Binding-site contacts:
Ligand atom PB contacts residue LYS47 of chain 1.A at 3.7 Å.
Ligand atom O5' contacts residue SER49 of chain 1.A at 3.8 Å.
Ligand atom O2A contacts residue SER49 of chain 1.A at 2.5 Å (h-bond).
Ligand atom O2A contacts residue GLY46 of chain 1.A at 3.4 Å.
Ligand atom PB contacts residue GLY44 of chain 1.A at 3.8 Å.
Ligand atom O4' contacts residue TRP16 of chain 1.A at 3.5 Å.
Ligand atom O1B contacts residue LYS47 of chain 1.A at 3.8 Å.
Ligand atom C1' contacts residue TRP16 of chain 1.A at 3.6 Å (hydrophobic).
Ligand atom O2B contacts residue ALA45 of chain 1.A at 3.3 Å (h-bond).
Ligand atom O1G contacts residue GLN76 of chain 1.A at 2.9 Å (h-bond).
Ligand atom C2 contacts residue TRP16 of chain 1.A at 3.2 Å (hydrophobic).
Ligand atom O4' contacts residue VAL23 of chain 1.A at 3.3 Å.
Ligand atom C4 contacts residue TRP16 of chain 1.A at 3.6 Å (hydrophobic).
Ligand atom O2B contacts residue LYS47 of chain 1.A at 2.8 Å (salt-bridge).
Ligand atom O2G contacts residue THR43 of chain 1.A at 3.7 Å.
Ligand atom O2A contacts residue LYS47 of chain 1.A at 3.8 Å.
Ligand atom PG contacts residue MG1 of chain 1.C at 3.2 Å.
Ligand atom PB contacts residue MG1 of chain 1.C at 3.3 Å.
Ligand atom O2B contacts residue GLY46 of chain 1.A at 3.0 Å (h-bond).
Ligand atom C5' contacts residue GLY44 of chain 1.A at 3.4 Å.
Ligand atom O2G contacts residue LYS47 of chain 1.A at 2.8 Å (salt-bridge).
Ligand atom PA contacts residue SER49 of chain 1.A at 3.6 Å.
Ligand atom C4' contacts residue VAL23 of chain 1.A at 3.6 Å (hydrophobic).
Ligand atom C5 contacts residue TRP16 of chain 1.A at 3.5 Å (hydrophobic).
Ligand atom O3A contacts residue GLY46 of chain 1.A at 3.5 Å (h-bond).
Ligand atom O3B contacts residue MG1 of chain 1.C at 3.5 Å.
Ligand atom O1B contacts residue MG1 of chain 1.C at 2.1 Å.
Ligand atom O1B contacts residue THR48 of chain 1.A at 2.8 Å (h-bond).
Ligand atom O2 contacts residue TRP16 of chain 1.A at 3.5 Å.
Ligand atom C6 contacts residue TRP16 of chain 1.A at 3.3 Å (hydrophobic).
Ligand atom C5' contacts residue VAL23 of chain 1.A at 3.7 Å (hydrophobic).
Ligand atom O4' contacts residue SER49 of chain 1.A at 3.8 Å.
Ligand atom O1G contacts residue MG1 of chain 1.C at 1.9 Å.
Ligand atom O2A contacts residue THR48 of chain 1.A at 3.7 Å.
Ligand atom O3B contacts residue LYS47 of chain 1.A at 3.7 Å.
Ligand atom N3 contacts residue TRP16 of chain 1.A at 3.5 Å.
Ligand atom N1 contacts residue TRP16 of chain 1.A at 3.2 Å.
Ligand atom O3B contacts residue GLY44 of chain 1.A at 3.0 Å (h-bond).
Ligand atom O3G contacts residue THR43 of chain 1.A at 2.8 Å (h-bond).
Ligand atom O3A contacts residue GLY44 of chain 1.A at 3.5 Å.

Sequence of chain 1.A:
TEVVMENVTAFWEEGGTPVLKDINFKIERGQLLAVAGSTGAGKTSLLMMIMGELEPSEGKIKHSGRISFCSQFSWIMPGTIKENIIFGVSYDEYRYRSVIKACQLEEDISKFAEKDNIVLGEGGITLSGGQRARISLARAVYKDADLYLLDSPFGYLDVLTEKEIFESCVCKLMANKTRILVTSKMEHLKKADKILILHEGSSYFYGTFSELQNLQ

A small-molecule ligand and the protein it binds are described below.
Small molecule (SMILES): O=c1ccn([C@H]2C[C@H](O)[C@@H](CO[P](=O)(O)O[P](=O)(O)OP(=O)(O)O)O2)c(=O)[nH]1